Sequence of chain 1.C:
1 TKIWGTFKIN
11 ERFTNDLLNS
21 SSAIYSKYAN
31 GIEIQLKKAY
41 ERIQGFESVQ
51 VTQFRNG

A small-molecule ligand and the protein it binds are described below.
Small molecule (SMILES): CC(=O)N[C@@H]1[C@@H](O)[C@H](O)[C@@H](CO)O[C@H]1O

Binding-site contacts:
Ligand atom C5 contacts residue SER21 of chain 1.C at 4.5 Å.
Ligand atom C5 contacts residue ASN19 of chain 1.C at 3.7 Å.
Ligand atom O5 contacts residue ASN19 of chain 1.C at 2.4 Å (h-bond).
Ligand atom C1 contacts residue SER21 of chain 1.C at 3.9 Å.
Ligand atom O5 contacts residue SER21 of chain 1.C at 4.4 Å.
Ligand atom C2 contacts residue ASN19 of chain 1.C at 2.5 Å.
Ligand atom O5 contacts residue SER22 of chain 1.C at 4.2 Å.
Ligand atom C1 contacts residue SER22 of chain 1.C at 4.3 Å.
Ligand atom C1 contacts residue ASN19 of chain 1.C at 1.4 Å.
Ligand atom C7 contacts residue ASN19 of chain 1.C at 3.9 Å.
Ligand atom C8 contacts residue ASN19 of chain 1.C at 4.1 Å.
Ligand atom N2 contacts residue ASN19 of chain 1.C at 2.8 Å (h-bond).
Ligand atom C4 contacts residue ASN19 of chain 1.C at 4.2 Å.
Ligand atom C3 contacts residue ASN19 of chain 1.C at 3.8 Å.